A small-molecule ligand and the protein it binds are described below.
Small molecule (SMILES): NC(=O)c1nc[nH]c1N

Binding-site contacts:
Ligand atom CAI contacts residue HIS126 of chain 1.A at 3.6 Å.
Ligand atom CAG contacts residue ASN34 of chain 1.A at 4.1 Å.
Ligand atom OAC contacts residue TRP130 of chain 1.A at 3.5 Å (h-bond).
Ligand atom NAE contacts residue TYR164 of chain 1.A at 4.0 Å.
Ligand atom CAH contacts residue ARG167 of chain 1.A at 4.1 Å.
Ligand atom CAD contacts residue HIS126 of chain 1.A at 3.8 Å.
Ligand atom NAE contacts residue THR165 of chain 1.A at 3.1 Å (h-bond).
Ligand atom NAB contacts residue PHE53 of chain 1.A at 3.1 Å.
Ligand atom CAD contacts residue GLY166 of chain 1.A at 3.3 Å.
Ligand atom NAA contacts residue TYR164 of chain 1.A at 3.4 Å.
Ligand atom NAF contacts residue THR165 of chain 1.A at 4.1 Å.
Ligand atom NAE contacts residue HIS126 of chain 1.A at 2.8 Å (h-bond).
Ligand atom NAB contacts residue TRP130 of chain 1.A at 4.1 Å.
Ligand atom OAC contacts residue LEU54 of chain 1.A at 4.1 Å.
Ligand atom NAF contacts residue TRP130 of chain 1.A at 3.6 Å.
Ligand atom CAH contacts residue PHE53 of chain 1.A at 3.9 Å (hydrophobic).
Ligand atom CAG contacts residue TYR164 of chain 1.A at 4.1 Å (hydrophobic).
Ligand atom NAA contacts residue ASN34 of chain 1.A at 3.6 Å.
Ligand atom CAG contacts residue GLU36 of chain 1.A at 3.3 Å.
Ligand atom CAG contacts residue HIS126 of chain 1.A at 3.7 Å.
Ligand atom CAH contacts residue TRP130 of chain 1.A at 3.6 Å (hydrophobic).
Ligand atom NAA contacts residue HIS126 of chain 1.A at 4.0 Å.
Ligand atom OAC contacts residue GLU36 of chain 1.A at 2.5 Å (salt-bridge).
Ligand atom OAC contacts residue HIS259 of chain 1.A at 3.0 Å (h-bond).
Ligand atom OAC contacts residue HIS126 of chain 1.A at 4.0 Å.
Ligand atom NAE contacts residue GLY166 of chain 1.A at 3.6 Å.
Ligand atom CAD contacts residue THR165 of chain 1.A at 2.9 Å.
Ligand atom NAA contacts residue GLU36 of chain 1.A at 4.0 Å.
Ligand atom CAG contacts residue HIS259 of chain 1.A at 3.9 Å.
Ligand atom CAG contacts residue TRP130 of chain 1.A at 3.7 Å (hydrophobic).
Ligand atom NAA contacts residue HIS259 of chain 1.A at 4.0 Å.
Ligand atom CAI contacts residue GLU36 of chain 1.A at 3.8 Å.
Ligand atom CAD contacts residue TRP130 of chain 1.A at 3.1 Å (hydrophobic).
Ligand atom CAI contacts residue TRP130 of chain 1.A at 3.1 Å (hydrophobic).
Ligand atom NAE contacts residue GLU36 of chain 1.A at 4.1 Å.
Ligand atom CAD contacts residue ARG167 of chain 1.A at 3.0 Å.
Ligand atom NAF contacts residue GLY166 of chain 1.A at 3.7 Å.
Ligand atom NAE contacts residue TRP130 of chain 1.A at 2.7 Å (h-bond).
Ligand atom NAE contacts residue ARG167 of chain 1.A at 4.1 Å.
Ligand atom NAF contacts residue ARG167 of chain 1.A at 3.1 Å (salt-bridge).

Sequence of chain 1.A:
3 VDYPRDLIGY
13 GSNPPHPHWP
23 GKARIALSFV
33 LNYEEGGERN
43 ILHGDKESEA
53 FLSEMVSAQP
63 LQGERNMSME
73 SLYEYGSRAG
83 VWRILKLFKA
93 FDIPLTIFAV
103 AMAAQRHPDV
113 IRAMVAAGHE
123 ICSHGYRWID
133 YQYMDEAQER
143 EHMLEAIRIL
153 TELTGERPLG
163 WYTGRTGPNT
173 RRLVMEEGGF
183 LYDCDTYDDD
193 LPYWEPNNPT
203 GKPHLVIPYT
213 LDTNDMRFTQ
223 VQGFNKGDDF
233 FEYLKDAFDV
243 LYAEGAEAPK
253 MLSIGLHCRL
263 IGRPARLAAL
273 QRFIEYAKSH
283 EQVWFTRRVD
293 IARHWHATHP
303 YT